Sequence of chain 6.PB:
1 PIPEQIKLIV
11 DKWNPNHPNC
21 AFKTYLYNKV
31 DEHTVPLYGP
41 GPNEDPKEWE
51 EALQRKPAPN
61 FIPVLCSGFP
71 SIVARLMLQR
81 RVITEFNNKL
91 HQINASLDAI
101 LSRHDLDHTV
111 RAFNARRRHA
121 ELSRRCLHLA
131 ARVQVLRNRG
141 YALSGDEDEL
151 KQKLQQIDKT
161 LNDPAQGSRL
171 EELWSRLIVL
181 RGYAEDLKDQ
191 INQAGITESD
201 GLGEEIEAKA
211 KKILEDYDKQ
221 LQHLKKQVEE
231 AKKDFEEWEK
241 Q

Sequence of chain 6.MA:
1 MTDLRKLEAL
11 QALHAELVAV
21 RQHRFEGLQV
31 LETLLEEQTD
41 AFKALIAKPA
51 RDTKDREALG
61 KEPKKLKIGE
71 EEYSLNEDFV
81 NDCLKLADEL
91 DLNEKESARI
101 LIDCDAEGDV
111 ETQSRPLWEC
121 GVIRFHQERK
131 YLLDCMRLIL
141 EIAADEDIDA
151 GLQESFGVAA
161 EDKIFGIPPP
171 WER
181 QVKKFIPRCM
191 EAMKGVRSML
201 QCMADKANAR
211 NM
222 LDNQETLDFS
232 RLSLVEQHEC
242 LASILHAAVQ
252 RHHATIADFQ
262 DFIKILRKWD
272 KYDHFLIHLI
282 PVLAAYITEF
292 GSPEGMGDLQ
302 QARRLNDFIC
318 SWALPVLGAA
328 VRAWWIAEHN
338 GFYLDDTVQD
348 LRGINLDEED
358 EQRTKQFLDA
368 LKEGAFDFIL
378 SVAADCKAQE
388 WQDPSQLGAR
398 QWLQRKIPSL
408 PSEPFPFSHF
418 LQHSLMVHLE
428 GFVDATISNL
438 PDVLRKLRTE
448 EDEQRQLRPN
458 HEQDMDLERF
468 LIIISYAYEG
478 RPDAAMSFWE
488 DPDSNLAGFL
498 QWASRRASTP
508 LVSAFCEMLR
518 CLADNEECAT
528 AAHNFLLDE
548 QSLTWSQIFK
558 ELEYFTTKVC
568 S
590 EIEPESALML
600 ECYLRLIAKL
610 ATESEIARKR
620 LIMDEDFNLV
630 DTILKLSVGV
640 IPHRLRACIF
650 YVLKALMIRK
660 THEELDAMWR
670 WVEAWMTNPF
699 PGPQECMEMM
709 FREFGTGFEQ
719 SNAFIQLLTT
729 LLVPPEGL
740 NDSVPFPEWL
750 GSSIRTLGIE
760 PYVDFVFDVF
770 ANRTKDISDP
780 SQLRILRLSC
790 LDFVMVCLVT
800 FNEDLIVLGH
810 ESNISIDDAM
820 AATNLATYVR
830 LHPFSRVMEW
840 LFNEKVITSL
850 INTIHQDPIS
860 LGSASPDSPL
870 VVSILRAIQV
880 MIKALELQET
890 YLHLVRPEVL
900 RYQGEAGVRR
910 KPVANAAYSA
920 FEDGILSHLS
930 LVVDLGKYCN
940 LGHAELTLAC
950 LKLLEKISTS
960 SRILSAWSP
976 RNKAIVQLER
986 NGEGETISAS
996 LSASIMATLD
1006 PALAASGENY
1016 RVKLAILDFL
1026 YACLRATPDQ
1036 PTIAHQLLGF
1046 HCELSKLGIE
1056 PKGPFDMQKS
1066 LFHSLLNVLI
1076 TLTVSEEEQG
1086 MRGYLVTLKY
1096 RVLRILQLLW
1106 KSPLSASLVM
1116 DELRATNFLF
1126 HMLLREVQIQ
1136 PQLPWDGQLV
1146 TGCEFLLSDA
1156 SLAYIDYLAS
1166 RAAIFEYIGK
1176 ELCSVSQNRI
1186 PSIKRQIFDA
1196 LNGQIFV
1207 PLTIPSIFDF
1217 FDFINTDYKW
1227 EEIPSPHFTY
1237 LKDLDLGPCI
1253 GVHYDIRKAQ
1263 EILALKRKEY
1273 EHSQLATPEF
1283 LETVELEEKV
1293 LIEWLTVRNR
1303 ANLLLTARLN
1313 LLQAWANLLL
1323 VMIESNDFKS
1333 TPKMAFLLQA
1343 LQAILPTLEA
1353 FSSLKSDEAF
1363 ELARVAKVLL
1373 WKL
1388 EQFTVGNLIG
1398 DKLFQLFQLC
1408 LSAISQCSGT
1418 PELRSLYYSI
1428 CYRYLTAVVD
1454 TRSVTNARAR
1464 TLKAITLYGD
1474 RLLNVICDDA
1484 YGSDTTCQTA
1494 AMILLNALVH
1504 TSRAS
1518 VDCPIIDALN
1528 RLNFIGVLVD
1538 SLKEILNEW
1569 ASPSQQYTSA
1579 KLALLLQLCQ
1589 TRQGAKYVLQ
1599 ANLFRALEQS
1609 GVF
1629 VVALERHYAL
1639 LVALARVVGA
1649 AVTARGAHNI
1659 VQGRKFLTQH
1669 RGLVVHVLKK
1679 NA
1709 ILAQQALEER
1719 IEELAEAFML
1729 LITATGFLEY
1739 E

This protein binds this small molecule.
Small molecule (SMILES): CC[C@H](C)[C@H](N)C(=O)N[C@@H](CC(C)C)C(=O)N1CCC[C@H]1C(=O)N[C@@H](CCSC)C(=O)N[C@@H](Cc1ccc(O)cc1)C(=O)N[C@@H](CCCCN)C(=O)N[C@@H](CC(C)C)C(=O)N[C@@H](CO)C(=O)N1CCC[C@H]1C=O

Binding-site contacts:
Ligand atom CD1 contacts residue GLN1063 of chain 6.MA at 3.8 Å.
Ligand atom CG2 contacts residue GLN1063 of chain 6.MA at 3.3 Å.
Ligand atom CD1 contacts residue THR1121 of chain 6.MA at 3.0 Å.
Ligand atom OH contacts residue GLN1063 of chain 6.MA at 3.7 Å.
Ligand atom O contacts residue GLN1063 of chain 6.MA at 2.9 Å (h-bond).
Ligand atom CD1 contacts residue ASN1122 of chain 6.MA at 4.3 Å.
Ligand atom O contacts residue VAL1202 of chain 6.MA at 3.2 Å.
Ligand atom CG contacts residue ASN1072 of chain 6.MA at 4.2 Å.
Ligand atom CZ contacts residue GLN1063 of chain 6.MA at 4.1 Å.
Ligand atom CD1 contacts residue TYR141 of chain 6.PB at 3.5 Å (hydrophobic).
Ligand atom SD contacts residue ASN1072 of chain 6.MA at 3.7 Å.
Ligand atom CD2 contacts residue THR1121 of chain 6.MA at 4.3 Å.
Ligand atom CD2 contacts residue HIS1126 of chain 6.MA at 3.4 Å.
Ligand atom OH contacts residue ASN1072 of chain 6.MA at 3.1 Å (h-bond).
Ligand atom CG contacts residue HIS1126 of chain 6.MA at 4.3 Å.
Ligand atom C contacts residue VAL1202 of chain 6.MA at 4.2 Å (hydrophobic).
Ligand atom CE2 contacts residue GLN1063 of chain 6.MA at 3.3 Å.
Ligand atom CD2 contacts residue LEU1129 of chain 6.MA at 4.2 Å (hydrophobic).
Ligand atom OH contacts residue HIS1068 of chain 6.MA at 3.8 Å.
Ligand atom CE1 contacts residue ASN1072 of chain 6.MA at 3.3 Å.
Ligand atom C contacts residue HIS1126 of chain 6.MA at 4.0 Å.
Ligand atom CD2 contacts residue PHE1125 of chain 6.MA at 4.2 Å (hydrophobic).
Ligand atom CD1 contacts residue PHE1125 of chain 6.MA at 3.6 Å (hydrophobic).
Ligand atom CB contacts residue THR1121 of chain 6.MA at 3.3 Å.
Ligand atom CD1 contacts residue ASN1072 of chain 6.MA at 4.0 Å.
Ligand atom CD2 contacts residue GLN1063 of chain 6.MA at 3.6 Å.
Ligand atom CE1 contacts residue THR1121 of chain 6.MA at 3.9 Å.
Ligand atom CG contacts residue THR1121 of chain 6.MA at 3.3 Å.
Ligand atom CZ contacts residue ASP182 of chain 6.KB at 4.1 Å.
Ligand atom CG1 contacts residue TYR141 of chain 6.PB at 3.9 Å (hydrophobic).
Ligand atom OH contacts residue GLU183 of chain 6.KB at 3.9 Å.
Ligand atom C contacts residue GLN1063 of chain 6.MA at 3.9 Å.
Ligand atom CE2 contacts residue ASP182 of chain 6.KB at 4.3 Å.
Ligand atom CD2 contacts residue ALA1120 of chain 6.MA at 3.5 Å (hydrophobic).
Ligand atom CZ contacts residue ASN1072 of chain 6.MA at 3.5 Å.
Ligand atom O contacts residue THR1121 of chain 6.MA at 4.0 Å.
Ligand atom OH contacts residue ASP182 of chain 6.KB at 3.4 Å (salt-bridge).
Ligand atom CD2 contacts residue THR1121 of chain 6.MA at 4.0 Å.
Ligand atom CA contacts residue GLN1063 of chain 6.MA at 4.3 Å.
Ligand atom O contacts residue HIS1126 of chain 6.MA at 3.3 Å (h-bond).

Sequence of chain 6.KB:
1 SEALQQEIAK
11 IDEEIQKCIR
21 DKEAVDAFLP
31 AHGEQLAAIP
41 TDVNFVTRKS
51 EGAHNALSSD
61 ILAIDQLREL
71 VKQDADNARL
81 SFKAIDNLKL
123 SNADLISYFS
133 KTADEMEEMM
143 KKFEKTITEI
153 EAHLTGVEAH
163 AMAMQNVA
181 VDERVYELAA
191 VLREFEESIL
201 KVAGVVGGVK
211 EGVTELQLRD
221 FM